A small-molecule ligand and the protein it binds are described below.
Small molecule (SMILES): CC(=O)N[C@@H]1[C@@H](O)[C@H](O)[C@@H](CO)O[C@H]1O

Sequence of chain 1.D:
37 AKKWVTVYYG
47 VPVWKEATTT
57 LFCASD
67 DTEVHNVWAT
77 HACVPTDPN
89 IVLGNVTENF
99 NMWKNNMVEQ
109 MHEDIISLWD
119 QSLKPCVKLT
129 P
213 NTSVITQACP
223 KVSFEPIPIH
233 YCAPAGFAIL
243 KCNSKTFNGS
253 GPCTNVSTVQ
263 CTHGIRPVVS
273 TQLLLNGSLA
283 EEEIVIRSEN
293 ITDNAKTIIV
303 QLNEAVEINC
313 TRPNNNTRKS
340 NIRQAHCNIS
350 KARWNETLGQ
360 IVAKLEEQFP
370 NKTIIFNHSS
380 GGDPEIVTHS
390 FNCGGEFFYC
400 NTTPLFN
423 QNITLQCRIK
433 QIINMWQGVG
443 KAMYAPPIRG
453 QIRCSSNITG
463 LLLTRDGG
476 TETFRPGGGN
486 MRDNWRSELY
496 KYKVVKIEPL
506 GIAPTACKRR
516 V

Binding-site contacts:
Ligand atom O7 contacts residue ASN406 of chain 1.D at 3.2 Å (h-bond).
Ligand atom C2 contacts residue ASN406 of chain 1.D at 2.3 Å.
Ligand atom C3 contacts residue ASN406 of chain 1.D at 3.6 Å.
Ligand atom C5 contacts residue ASN406 of chain 1.D at 3.7 Å.
Ligand atom C4 contacts residue ASN406 of chain 1.D at 4.1 Å.
Ligand atom C8 contacts residue ASN406 of chain 1.D at 3.7 Å.
Ligand atom C1 contacts residue PRO403 of chain 1.D at 4.2 Å (hydrophobic).
Ligand atom C1 contacts residue ASN406 of chain 1.D at 1.4 Å.
Ligand atom O5 contacts residue ASN406 of chain 1.D at 2.4 Å (h-bond).
Ligand atom C7 contacts residue ASN406 of chain 1.D at 3.1 Å.
Ligand atom O5 contacts residue PRO403 of chain 1.D at 3.9 Å.
Ligand atom N2 contacts residue ASN406 of chain 1.D at 2.7 Å (h-bond).